This protein binds this small molecule.
Small molecule (SMILES): CC(=O)N[C@@H]1[C@@H](O)[C@H](O)[C@@H](CO)O[C@H]1O

Sequence of chain 1.B:
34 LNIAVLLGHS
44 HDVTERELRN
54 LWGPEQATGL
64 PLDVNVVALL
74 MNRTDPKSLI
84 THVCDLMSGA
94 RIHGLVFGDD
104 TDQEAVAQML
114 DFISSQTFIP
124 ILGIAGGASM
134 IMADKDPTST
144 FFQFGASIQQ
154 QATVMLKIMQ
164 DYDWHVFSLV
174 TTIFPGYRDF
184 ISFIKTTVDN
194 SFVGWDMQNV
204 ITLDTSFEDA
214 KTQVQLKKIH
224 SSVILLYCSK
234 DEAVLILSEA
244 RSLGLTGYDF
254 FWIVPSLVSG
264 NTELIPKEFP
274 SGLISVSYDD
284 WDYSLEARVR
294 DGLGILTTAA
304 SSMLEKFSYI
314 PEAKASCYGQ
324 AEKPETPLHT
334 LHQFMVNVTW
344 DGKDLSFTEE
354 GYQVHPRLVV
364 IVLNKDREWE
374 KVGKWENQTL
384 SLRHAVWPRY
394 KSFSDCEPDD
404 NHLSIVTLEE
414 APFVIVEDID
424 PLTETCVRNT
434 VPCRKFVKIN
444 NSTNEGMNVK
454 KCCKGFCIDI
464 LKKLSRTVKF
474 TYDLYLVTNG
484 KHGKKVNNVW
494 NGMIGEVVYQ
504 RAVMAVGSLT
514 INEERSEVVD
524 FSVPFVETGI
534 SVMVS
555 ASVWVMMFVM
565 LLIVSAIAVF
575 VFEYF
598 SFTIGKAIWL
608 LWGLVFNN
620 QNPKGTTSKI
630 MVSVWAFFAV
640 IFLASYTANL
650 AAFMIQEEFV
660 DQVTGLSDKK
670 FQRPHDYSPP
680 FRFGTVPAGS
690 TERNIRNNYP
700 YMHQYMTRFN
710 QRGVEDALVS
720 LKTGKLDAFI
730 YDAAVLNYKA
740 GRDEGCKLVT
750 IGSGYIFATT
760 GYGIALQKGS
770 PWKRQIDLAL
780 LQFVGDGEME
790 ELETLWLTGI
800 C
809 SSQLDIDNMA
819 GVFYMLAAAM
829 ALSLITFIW

Binding-site contacts:
Ligand atom C1 contacts residue ASN340 of chain 1.B at 1.4 Å.
Ligand atom C8 contacts residue ASN340 of chain 1.B at 3.9 Å.
Ligand atom C7 contacts residue ASN340 of chain 1.B at 3.2 Å.
Ligand atom C5 contacts residue ASN340 of chain 1.B at 3.7 Å.
Ligand atom C3 contacts residue ASN340 of chain 1.B at 3.8 Å.
Ligand atom C4 contacts residue ASN340 of chain 1.B at 4.1 Å.
Ligand atom O5 contacts residue ASN340 of chain 1.B at 2.4 Å (h-bond).
Ligand atom C2 contacts residue ASN340 of chain 1.B at 2.4 Å.
Ligand atom O7 contacts residue ASN340 of chain 1.B at 3.6 Å (h-bond).
Ligand atom N2 contacts residue ASN340 of chain 1.B at 3.1 Å (h-bond).